The small molecule below binds the protein below.
Small molecule (SMILES): Cc1nnc(C(=O)NC(C)(C)c2nc(C(=O)NCc3ccc(F)cc3)c(O)c(=O)n2C)o1

Binding-site contacts:
Ligand atom CAA contacts residue PHE106 of chain 1.A at 3.7 Å (hydrophobic).
Ligand atom OAG contacts residue MN1 of chain 1.D at 2.8 Å.
Ligand atom CAU contacts residue LEU107 of chain 1.A at 3.2 Å (hydrophobic).
Ligand atom OAE contacts residue LEU107 of chain 1.A at 2.9 Å (h-bond).
Ligand atom CAB contacts residue TYR131 of chain 1.A at 3.5 Å (hydrophobic).
Ligand atom CAU contacts residue MN1 of chain 1.E at 3.0 Å.
Ligand atom OAH contacts residue ASP109 of chain 1.A at 2.9 Å (salt-bridge).
Ligand atom NAO contacts residue PHE106 of chain 1.A at 3.7 Å.
Ligand atom OAG contacts residue ILE121 of chain 1.A at 3.9 Å.
Ligand atom OAE contacts residue MN1 of chain 1.E at 1.9 Å.
Ligand atom OAH contacts residue MN1 of chain 1.E at 3.4 Å.
Ligand atom OAG contacts residue TYR131 of chain 1.A at 3.9 Å.
Ligand atom OAE contacts residue GLU81 of chain 1.A at 3.6 Å.
Ligand atom CAZ contacts residue MN1 of chain 1.D at 2.9 Å.
Ligand atom OAT contacts residue PHE106 of chain 1.A at 3.7 Å.
Ligand atom OAH contacts residue ILE121 of chain 1.A at 3.8 Å.
Ligand atom CAU contacts residue ASP109 of chain 1.A at 4.0 Å.
Ligand atom OAE contacts residue PRO108 of chain 1.A at 3.8 Å.
Ligand atom CAZ contacts residue GLU120 of chain 1.A at 3.5 Å.
Ligand atom CBD contacts residue HIS61 of chain 1.A at 4.0 Å.
Ligand atom CBB contacts residue GLU120 of chain 1.A at 3.8 Å.
Ligand atom OAE contacts residue ASP109 of chain 1.A at 3.0 Å (salt-bridge).
Ligand atom CBB contacts residue MN1 of chain 1.D at 4.1 Å.
Ligand atom NAP contacts residue PHE106 of chain 1.A at 4.0 Å.
Ligand atom NAR contacts residue LEU107 of chain 1.A at 3.1 Å (h-bond).
Ligand atom CAZ contacts residue MN1 of chain 1.E at 4.1 Å.
Ligand atom CAW contacts residue PHE106 of chain 1.A at 3.5 Å (hydrophobic).
Ligand atom CAZ contacts residue HIS61 of chain 1.A at 3.8 Å.
Ligand atom CBA contacts residue PHE106 of chain 1.A at 4.0 Å (hydrophobic).
Ligand atom OAH contacts residue GLU120 of chain 1.A at 3.0 Å (salt-bridge).
Ligand atom OAE contacts residue GLU120 of chain 1.A at 3.4 Å (salt-bridge).
Ligand atom CAA contacts residue LEU107 of chain 1.A at 3.7 Å (hydrophobic).
Ligand atom CAZ contacts residue ASP109 of chain 1.A at 4.0 Å.
Ligand atom OAH contacts residue MN1 of chain 1.D at 1.8 Å.
Ligand atom CAU contacts residue GLU120 of chain 1.A at 3.6 Å.
Ligand atom OAG contacts residue HIS61 of chain 1.A at 3.4 Å (h-bond).
Ligand atom OAH contacts residue HIS61 of chain 1.A at 3.0 Å (h-bond).
Ligand atom CBD contacts residue MN1 of chain 1.D at 3.2 Å.
Ligand atom NAR contacts residue MN1 of chain 1.E at 3.9 Å.
Ligand atom CBB contacts residue MN1 of chain 1.E at 4.0 Å.

Sequence of chain 1.A:
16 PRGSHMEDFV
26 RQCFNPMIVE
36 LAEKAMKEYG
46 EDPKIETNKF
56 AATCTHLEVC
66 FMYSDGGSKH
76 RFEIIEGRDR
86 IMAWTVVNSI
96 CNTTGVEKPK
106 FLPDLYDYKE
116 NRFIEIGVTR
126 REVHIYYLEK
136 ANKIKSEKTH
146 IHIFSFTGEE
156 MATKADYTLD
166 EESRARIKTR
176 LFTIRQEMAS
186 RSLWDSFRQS